Sequence of chain 1.A:
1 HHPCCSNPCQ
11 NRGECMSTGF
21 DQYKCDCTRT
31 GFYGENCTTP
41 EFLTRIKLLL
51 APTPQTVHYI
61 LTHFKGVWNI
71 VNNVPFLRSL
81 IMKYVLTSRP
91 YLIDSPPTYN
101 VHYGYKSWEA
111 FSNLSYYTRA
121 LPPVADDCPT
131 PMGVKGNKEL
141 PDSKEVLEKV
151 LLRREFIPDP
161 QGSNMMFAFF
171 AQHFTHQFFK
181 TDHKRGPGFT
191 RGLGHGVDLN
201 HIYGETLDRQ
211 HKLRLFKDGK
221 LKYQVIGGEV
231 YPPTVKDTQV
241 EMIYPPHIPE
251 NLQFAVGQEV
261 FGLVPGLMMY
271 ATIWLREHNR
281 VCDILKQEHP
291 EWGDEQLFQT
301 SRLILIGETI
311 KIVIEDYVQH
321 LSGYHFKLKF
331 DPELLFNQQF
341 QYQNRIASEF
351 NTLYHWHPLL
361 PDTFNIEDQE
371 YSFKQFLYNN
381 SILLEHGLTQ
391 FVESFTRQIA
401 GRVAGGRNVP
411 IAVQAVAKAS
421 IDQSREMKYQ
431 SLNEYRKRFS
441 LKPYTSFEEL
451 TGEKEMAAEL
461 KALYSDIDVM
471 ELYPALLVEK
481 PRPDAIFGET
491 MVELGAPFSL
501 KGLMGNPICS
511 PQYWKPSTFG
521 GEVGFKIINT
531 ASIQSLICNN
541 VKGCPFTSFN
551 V

This small molecule binds to this protein.
Small molecule (SMILES): CC(=O)N[C@@H]1[C@@H](O)[C@H](O)[C@@H](CO)O[C@H]1O

Binding-site contacts:
Ligand atom O5 contacts residue PRO8 of chain 1.A at 4.5 Å.
Ligand atom C1 contacts residue TYR23 of chain 1.A at 3.4 Å (hydrophobic).
Ligand atom O6 contacts residue PRO8 of chain 1.A at 3.6 Å.
Ligand atom C3 contacts residue GLU35 of chain 1.A at 4.2 Å.
Ligand atom N2 contacts residue ASN36 of chain 1.A at 2.9 Å (h-bond).
Ligand atom C2 contacts residue ASN36 of chain 1.A at 2.5 Å.
Ligand atom O6 contacts residue TYR23 of chain 1.A at 3.9 Å.
Ligand atom C4 contacts residue ASN36 of chain 1.A at 4.2 Å.
Ligand atom O5 contacts residue TYR23 of chain 1.A at 3.5 Å (h-bond).
Ligand atom C7 contacts residue GLU35 of chain 1.A at 3.6 Å.
Ligand atom C7 contacts residue ASN36 of chain 1.A at 3.4 Å.
Ligand atom C5 contacts residue ASN36 of chain 1.A at 3.7 Å.
Ligand atom N2 contacts residue GLU35 of chain 1.A at 2.9 Å (salt-bridge).
Ligand atom C3 contacts residue ASN36 of chain 1.A at 3.8 Å.
Ligand atom C2 contacts residue GLU35 of chain 1.A at 3.9 Å.
Ligand atom O6 contacts residue SER6 of chain 1.A at 3.7 Å.
Ligand atom C1 contacts residue ASN36 of chain 1.A at 1.4 Å.
Ligand atom O7 contacts residue ASN36 of chain 1.A at 3.6 Å (h-bond).
Ligand atom C8 contacts residue GLU35 of chain 1.A at 3.3 Å.
Ligand atom O5 contacts residue ASN36 of chain 1.A at 2.4 Å (h-bond).
Ligand atom C5 contacts residue TYR23 of chain 1.A at 3.6 Å (hydrophobic).
Ligand atom C1 contacts residue GLU35 of chain 1.A at 4.2 Å.
Ligand atom C6 contacts residue TYR23 of chain 1.A at 4.4 Å (hydrophobic).